Binding-site contacts:
Ligand atom C7 contacts residue GLU96 of chain 1.A at 4.0 Å.
Ligand atom C3 contacts residue LEU97 of chain 1.A at 4.0 Å (hydrophobic).
Ligand atom O71 contacts residue HIS115 of chain 1.A at 3.7 Å.
Ligand atom C7 contacts residue HIS115 of chain 1.A at 3.7 Å.
Ligand atom C7 contacts residue GLY113 of chain 1.A at 4.0 Å.
Ligand atom C4 contacts residue HIS22 of chain 1.A at 4.0 Å.
Ligand atom C3 contacts residue ASP95 of chain 1.A at 4.2 Å.
Ligand atom C3 contacts residue VAL151 of chain 1.A at 4.2 Å (hydrophobic).
Ligand atom O11 contacts residue GLY114 of chain 1.A at 3.1 Å (h-bond).
Ligand atom O71 contacts residue HIS94 of chain 1.A at 3.9 Å.
Ligand atom O71 contacts residue ASP95 of chain 1.A at 3.7 Å.
Ligand atom C4 contacts residue LEU97 of chain 1.A at 3.7 Å (hydrophobic).
Ligand atom C7 contacts residue LEU97 of chain 1.A at 4.1 Å (hydrophobic).
Ligand atom C6 contacts residue LEU97 of chain 1.A at 3.7 Å (hydrophobic).
Ligand atom O12 contacts residue HIS22 of chain 1.A at 2.6 Å (h-bond).
Ligand atom C3 contacts residue HIS22 of chain 1.A at 3.9 Å.
Ligand atom C1 contacts residue ASN116 of chain 1.A at 3.7 Å.
Ligand atom O72 contacts residue GLY113 of chain 1.A at 3.0 Å (h-bond).
Ligand atom O11 contacts residue ASN116 of chain 1.A at 2.9 Å (h-bond).
Ligand atom O71 contacts residue HIS112 of chain 1.A at 4.1 Å.
Ligand atom C6 contacts residue GLU96 of chain 1.A at 3.9 Å.
Ligand atom C2 contacts residue HIS22 of chain 1.A at 3.2 Å.
Ligand atom C7 contacts residue ASP95 of chain 1.A at 3.8 Å.
Ligand atom C4 contacts residue ASP95 of chain 1.A at 3.0 Å.
Ligand atom C1 contacts residue GLY114 of chain 1.A at 4.2 Å.
Ligand atom O72 contacts residue LEU97 of chain 1.A at 3.8 Å.
Ligand atom C6 contacts residue HIS115 of chain 1.A at 3.2 Å.
Ligand atom C4 contacts residue VAL151 of chain 1.A at 3.6 Å (hydrophobic).
Ligand atom C3 contacts residue HIS115 of chain 1.A at 3.8 Å.
Ligand atom C4 contacts residue HIS115 of chain 1.A at 3.9 Å.
Ligand atom O71 contacts residue GLU96 of chain 1.A at 3.3 Å (salt-bridge).
Ligand atom C1 contacts residue HIS115 of chain 1.A at 4.0 Å.
Ligand atom C1 contacts residue HIS22 of chain 1.A at 3.5 Å.
Ligand atom C5 contacts residue ASP95 of chain 1.A at 3.7 Å.
Ligand atom C5 contacts residue LEU97 of chain 1.A at 3.3 Å (hydrophobic).
Ligand atom O72 contacts residue GLU96 of chain 1.A at 4.2 Å.
Ligand atom C6 contacts residue ASP95 of chain 1.A at 2.8 Å.
Ligand atom C5 contacts residue HIS115 of chain 1.A at 3.6 Å.
Ligand atom O12 contacts residue ASN116 of chain 1.A at 4.0 Å.
Ligand atom O11 contacts residue HIS115 of chain 1.A at 3.4 Å.

A small-molecule ligand and the protein it binds are described below.
Small molecule (SMILES): O=C(O)CCCCCC(=O)O

Sequence of chain 1.A:
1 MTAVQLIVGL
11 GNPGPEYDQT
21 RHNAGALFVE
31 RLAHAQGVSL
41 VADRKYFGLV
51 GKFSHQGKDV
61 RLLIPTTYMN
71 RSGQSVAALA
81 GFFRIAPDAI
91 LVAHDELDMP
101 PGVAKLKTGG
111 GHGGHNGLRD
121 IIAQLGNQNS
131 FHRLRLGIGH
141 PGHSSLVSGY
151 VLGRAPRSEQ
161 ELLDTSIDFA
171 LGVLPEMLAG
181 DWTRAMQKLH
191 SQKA